Sequence of chain 1.B:
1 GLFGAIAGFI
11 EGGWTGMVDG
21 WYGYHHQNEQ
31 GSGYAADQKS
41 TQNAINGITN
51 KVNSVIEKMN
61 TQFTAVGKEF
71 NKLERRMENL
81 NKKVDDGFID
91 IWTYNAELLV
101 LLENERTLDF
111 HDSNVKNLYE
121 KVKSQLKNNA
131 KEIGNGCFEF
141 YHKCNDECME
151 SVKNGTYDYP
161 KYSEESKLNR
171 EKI

A small-molecule ligand and the protein it binds are described below.
Small molecule (SMILES): CC(=O)N[C@@H]1[C@@H](O)[C@H](O)[C@@H](CO)O[C@H]1O

Binding-site contacts:
Ligand atom C6 contacts residue GLU150 of chain 1.B at 4.1 Å.
Ligand atom C1 contacts residue ASN154 of chain 1.B at 1.4 Å.
Ligand atom O5 contacts residue ASN154 of chain 1.B at 2.4 Å (h-bond).
Ligand atom C7 contacts residue ASN154 of chain 1.B at 3.2 Å.
Ligand atom C1 contacts residue SER151 of chain 1.B at 4.3 Å.
Ligand atom N2 contacts residue ASN154 of chain 1.B at 2.8 Å (h-bond).
Ligand atom O7 contacts residue ASN154 of chain 1.B at 3.2 Å (h-bond).
Ligand atom C5 contacts residue ASN154 of chain 1.B at 3.7 Å.
Ligand atom C1 contacts residue THR156 of chain 1.B at 4.2 Å.
Ligand atom O6 contacts residue GLU150 of chain 1.B at 3.0 Å.
Ligand atom C2 contacts residue ASN154 of chain 1.B at 2.4 Å.
Ligand atom C8 contacts residue ASN154 of chain 1.B at 4.3 Å.
Ligand atom C6 contacts residue GLU147 of chain 1.B at 3.8 Å.
Ligand atom O5 contacts residue GLU150 of chain 1.B at 3.6 Å.
Ligand atom O6 contacts residue SER151 of chain 1.B at 2.6 Å (h-bond).
Ligand atom C1 contacts residue GLU150 of chain 1.B at 4.2 Å.
Ligand atom O6 contacts residue GLU147 of chain 1.B at 3.1 Å (salt-bridge).
Ligand atom C5 contacts residue SER151 of chain 1.B at 4.2 Å.
Ligand atom C4 contacts residue ASN154 of chain 1.B at 4.2 Å.
Ligand atom C3 contacts residue ASN154 of chain 1.B at 3.7 Å.
Ligand atom C6 contacts residue SER151 of chain 1.B at 4.0 Å.
Ligand atom O5 contacts residue SER151 of chain 1.B at 3.6 Å.